Binding-site contacts:
Ligand atom O9 contacts residue GLN278 of chain 26.C at 3.9 Å.
Ligand atom C11 contacts residue ASN272 of chain 26.C at 3.6 Å.
Ligand atom O8 contacts residue ASN272 of chain 26.C at 3.4 Å (h-bond).
Ligand atom O10 contacts residue PHE75 of chain 26.D at 3.8 Å.
Ligand atom N5 contacts residue ASN272 of chain 26.C at 3.2 Å (h-bond).
Ligand atom O1B contacts residue SER274 of chain 26.C at 2.9 Å (h-bond).
Ligand atom C1 contacts residue LYS68 of chain 26.C at 3.6 Å.
Ligand atom C10 contacts residue ASN272 of chain 26.C at 3.9 Å.
Ligand atom C10 contacts residue PHE75 of chain 26.D at 4.1 Å (hydrophobic).
Ligand atom C10 contacts residue GLN278 of chain 26.C at 4.0 Å.
Ligand atom O1A contacts residue THR276 of chain 26.C at 2.3 Å (h-bond).
Ligand atom C11 contacts residue SER274 of chain 26.C at 4.1 Å.
Ligand atom C1 contacts residue THR276 of chain 26.C at 3.2 Å.
Ligand atom O9 contacts residue LYS68 of chain 26.C at 2.9 Å (salt-bridge).
Ligand atom O8 contacts residue GLN278 of chain 26.C at 3.4 Å (h-bond).
Ligand atom O8 contacts residue THR276 of chain 26.C at 3.6 Å.
Ligand atom C1 contacts residue ASN272 of chain 26.C at 4.1 Å.
Ligand atom C11 contacts residue THR276 of chain 26.C at 3.3 Å.
Ligand atom O9 contacts residue LEU67 of chain 26.C at 3.4 Å.
Ligand atom C11 contacts residue PHE65 of chain 26.C at 3.4 Å (hydrophobic).
Ligand atom C5 contacts residue ASN272 of chain 26.C at 4.1 Å.
Ligand atom O7 contacts residue LEU62 of chain 26.C at 4.0 Å.
Ligand atom C9 contacts residue LYS68 of chain 26.C at 3.8 Å.
Ligand atom C6 contacts residue LYS68 of chain 26.C at 4.2 Å.
Ligand atom C11 contacts residue PHE75 of chain 26.D at 3.3 Å (hydrophobic).
Ligand atom C1 contacts residue SER274 of chain 26.C at 4.1 Å.
Ligand atom C11 contacts residue GLN278 of chain 26.C at 3.5 Å.
Ligand atom O8 contacts residue LYS68 of chain 26.C at 3.4 Å.
Ligand atom C9 contacts residue LEU67 of chain 26.C at 4.1 Å (hydrophobic).
Ligand atom C11 contacts residue HIS138 of chain 26.B at 3.1 Å.
Ligand atom O1A contacts residue ASN272 of chain 26.C at 3.6 Å (h-bond).
Ligand atom C9 contacts residue GLN278 of chain 26.C at 3.1 Å.
Ligand atom O1A contacts residue LYS68 of chain 26.C at 2.8 Å.
Ligand atom C8 contacts residue GLN278 of chain 26.C at 3.6 Å.
Ligand atom O1B contacts residue THR276 of chain 26.C at 3.5 Å (h-bond).
Ligand atom C11 contacts residue PHE270 of chain 26.C at 3.8 Å (hydrophobic).
Ligand atom C7 contacts residue GLN278 of chain 26.C at 3.8 Å.
Ligand atom O1B contacts residue LYS68 of chain 26.C at 3.9 Å.
Ligand atom C6 contacts residue ASN272 of chain 26.C at 3.7 Å.
Ligand atom N5 contacts residue GLN278 of chain 26.C at 3.7 Å.

Sequence of chain 26.B:
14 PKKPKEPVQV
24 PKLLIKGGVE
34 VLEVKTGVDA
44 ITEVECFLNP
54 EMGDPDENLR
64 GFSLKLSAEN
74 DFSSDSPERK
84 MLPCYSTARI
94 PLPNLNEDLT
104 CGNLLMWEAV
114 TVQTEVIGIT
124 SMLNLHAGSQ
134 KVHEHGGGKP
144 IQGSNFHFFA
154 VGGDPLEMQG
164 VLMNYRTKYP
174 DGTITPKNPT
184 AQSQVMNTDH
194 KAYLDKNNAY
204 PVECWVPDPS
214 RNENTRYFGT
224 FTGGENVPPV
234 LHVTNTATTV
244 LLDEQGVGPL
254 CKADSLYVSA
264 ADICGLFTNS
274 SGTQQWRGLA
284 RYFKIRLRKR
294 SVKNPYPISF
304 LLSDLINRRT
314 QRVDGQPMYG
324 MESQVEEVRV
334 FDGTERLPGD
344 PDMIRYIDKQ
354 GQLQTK

This protein binds this small molecule.
Small molecule (SMILES): CC(=O)N[C@H]1[C@H]([C@H](O)[C@H](O)CO)O[C@@](O[C@H](CO)[C@@H](O)[C@@H]2O[C@@H](C(=O)O)C[C@H](O)[C@H]2NC(C)=O)(C(=O)O)C[C@@H]1O

Sequence of chain 26.D:
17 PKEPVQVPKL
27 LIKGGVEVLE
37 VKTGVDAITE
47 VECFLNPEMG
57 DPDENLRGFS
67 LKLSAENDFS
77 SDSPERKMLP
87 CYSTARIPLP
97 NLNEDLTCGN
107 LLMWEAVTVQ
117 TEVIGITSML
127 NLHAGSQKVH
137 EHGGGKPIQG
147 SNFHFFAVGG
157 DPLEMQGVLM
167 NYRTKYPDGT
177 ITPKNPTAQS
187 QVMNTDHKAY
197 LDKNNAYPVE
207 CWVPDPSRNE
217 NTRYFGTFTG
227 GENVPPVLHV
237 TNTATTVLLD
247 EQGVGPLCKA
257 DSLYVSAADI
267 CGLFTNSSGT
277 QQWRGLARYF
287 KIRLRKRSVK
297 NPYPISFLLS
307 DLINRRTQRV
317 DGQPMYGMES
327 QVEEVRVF

Sequence of chain 26.C:
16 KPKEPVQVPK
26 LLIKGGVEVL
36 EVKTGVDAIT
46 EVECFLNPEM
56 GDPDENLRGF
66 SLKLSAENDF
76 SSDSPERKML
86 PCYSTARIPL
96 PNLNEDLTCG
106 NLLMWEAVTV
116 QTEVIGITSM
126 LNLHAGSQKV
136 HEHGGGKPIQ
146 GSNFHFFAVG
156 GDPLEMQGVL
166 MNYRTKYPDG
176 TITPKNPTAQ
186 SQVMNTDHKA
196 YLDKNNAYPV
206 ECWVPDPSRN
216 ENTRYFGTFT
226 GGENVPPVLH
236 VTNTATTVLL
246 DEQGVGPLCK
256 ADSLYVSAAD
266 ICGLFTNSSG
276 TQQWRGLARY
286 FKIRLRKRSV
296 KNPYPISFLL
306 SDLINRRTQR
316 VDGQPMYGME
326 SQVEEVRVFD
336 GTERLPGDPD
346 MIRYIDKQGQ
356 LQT